Sequence of chain 1.A:
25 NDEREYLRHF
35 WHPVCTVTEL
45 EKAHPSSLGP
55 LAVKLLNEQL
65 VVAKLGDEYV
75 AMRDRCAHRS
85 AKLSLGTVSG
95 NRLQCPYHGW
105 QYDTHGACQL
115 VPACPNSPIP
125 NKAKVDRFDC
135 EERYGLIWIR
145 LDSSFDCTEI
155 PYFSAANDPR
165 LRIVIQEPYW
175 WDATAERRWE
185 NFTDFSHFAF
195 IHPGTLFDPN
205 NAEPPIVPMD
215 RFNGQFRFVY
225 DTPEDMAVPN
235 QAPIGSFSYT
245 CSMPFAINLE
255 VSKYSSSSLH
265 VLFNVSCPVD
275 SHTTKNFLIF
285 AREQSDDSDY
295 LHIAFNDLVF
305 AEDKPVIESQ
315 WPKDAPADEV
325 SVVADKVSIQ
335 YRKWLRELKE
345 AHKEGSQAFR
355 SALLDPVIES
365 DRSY

This small molecule binds to this protein.
Small molecule (SMILES): Cn1c(=O)c2[nH]cnc2n(C)c1=O

Binding-site contacts:
Ligand atom C8 contacts residue PHE299 of chain 1.A at 3.8 Å (hydrophobic).
Ligand atom C8 contacts residue ASN300 of chain 1.A at 2.9 Å.
Ligand atom C3 contacts residue PHE241 of chain 1.A at 4.0 Å (hydrophobic).
Ligand atom C3 contacts residue LEU200 of chain 1.A at 4.0 Å (hydrophobic).
Ligand atom C4 contacts residue LEU200 of chain 1.A at 4.2 Å (hydrophobic).
Ligand atom N3 contacts residue LEU200 of chain 1.A at 4.2 Å.
Ligand atom O6 contacts residue PHE186 of chain 1.A at 3.3 Å.
Ligand atom C8 contacts residue PRO237 of chain 1.A at 4.2 Å (hydrophobic).
Ligand atom N1 contacts residue LEU266 of chain 1.A at 4.4 Å.
Ligand atom N7 contacts residue LEU266 of chain 1.A at 4.3 Å.
Ligand atom O2 contacts residue PHE192 of chain 1.A at 3.9 Å.
Ligand atom C2 contacts residue PHE186 of chain 1.A at 4.5 Å (hydrophobic).
Ligand atom N7 contacts residue VAL303 of chain 1.A at 3.9 Å.
Ligand atom N9 contacts residue LEU200 of chain 1.A at 4.2 Å.
Ligand atom N9 contacts residue PHE299 of chain 1.A at 4.0 Å.
Ligand atom N9 contacts residue PRO237 of chain 1.A at 3.5 Å.
Ligand atom O2 contacts residue PHE241 of chain 1.A at 4.3 Å.
Ligand atom C3 contacts residue LEU253 of chain 1.A at 4.4 Å (hydrophobic).
Ligand atom C2 contacts residue LEU200 of chain 1.A at 4.3 Å (hydrophobic).
Ligand atom C6 contacts residue LEU266 of chain 1.A at 4.4 Å (hydrophobic).
Ligand atom N9 contacts residue ASN300 of chain 1.A at 4.0 Å.
Ligand atom C6 contacts residue PHE186 of chain 1.A at 3.7 Å (hydrophobic).
Ligand atom C5 contacts residue VAL303 of chain 1.A at 4.0 Å (hydrophobic).
Ligand atom O6 contacts residue PHE304 of chain 1.A at 3.8 Å.
Ligand atom C3 contacts residue LEU266 of chain 1.A at 3.8 Å (hydrophobic).
Ligand atom N9 contacts residue LEU266 of chain 1.A at 3.6 Å.
Ligand atom C8 contacts residue VAL303 of chain 1.A at 4.2 Å (hydrophobic).
Ligand atom C1 contacts residue PHE186 of chain 1.A at 3.3 Å (hydrophobic).
Ligand atom O6 contacts residue VAL303 of chain 1.A at 3.6 Å.
Ligand atom C5 contacts residue LEU266 of chain 1.A at 3.8 Å (hydrophobic).
Ligand atom C4 contacts residue LEU266 of chain 1.A at 3.4 Å (hydrophobic).
Ligand atom C2 contacts residue LEU266 of chain 1.A at 4.0 Å (hydrophobic).
Ligand atom C8 contacts residue LEU266 of chain 1.A at 4.2 Å (hydrophobic).
Ligand atom O2 contacts residue LEU253 of chain 1.A at 3.9 Å.
Ligand atom C3 contacts residue PRO237 of chain 1.A at 3.3 Å (hydrophobic).
Ligand atom N3 contacts residue LEU266 of chain 1.A at 3.5 Å.
Ligand atom N1 contacts residue PHE186 of chain 1.A at 3.8 Å.
Ligand atom N7 contacts residue ASN300 of chain 1.A at 3.5 Å (h-bond).
Ligand atom C2 contacts residue LEU253 of chain 1.A at 4.4 Å (hydrophobic).
Ligand atom C6 contacts residue VAL303 of chain 1.A at 4.0 Å (hydrophobic).